Sequence of chain 1.B:
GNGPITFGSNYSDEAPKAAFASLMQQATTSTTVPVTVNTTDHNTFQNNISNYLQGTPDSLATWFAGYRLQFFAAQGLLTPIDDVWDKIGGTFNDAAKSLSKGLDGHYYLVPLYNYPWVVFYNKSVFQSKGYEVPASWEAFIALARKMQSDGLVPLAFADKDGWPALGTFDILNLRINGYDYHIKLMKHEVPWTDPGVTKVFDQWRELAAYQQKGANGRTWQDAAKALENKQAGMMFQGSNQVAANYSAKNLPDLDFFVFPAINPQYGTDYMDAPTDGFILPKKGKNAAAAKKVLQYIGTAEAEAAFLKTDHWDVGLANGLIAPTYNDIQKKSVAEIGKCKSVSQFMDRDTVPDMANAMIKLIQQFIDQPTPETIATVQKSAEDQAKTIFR

Binding-site contacts:
Ligand atom O4 contacts residue ARG93 of chain 1.B at 3.2 Å (salt-bridge).
Ligand atom C3 contacts residue ASP372 of chain 1.B at 3.5 Å.
Ligand atom C6 contacts residue TRP142 of chain 1.B at 3.7 Å (hydrophobic).
Ligand atom C2 contacts residue HIS67 of chain 1.B at 3.6 Å.
Ligand atom O5 contacts residue TYR140 of chain 1.B at 3.1 Å (h-bond).
Ligand atom C3 contacts residue TRP188 of chain 1.B at 3.6 Å (hydrophobic).
Ligand atom O4 contacts residue ARG373 of chain 1.B at 2.8 Å (salt-bridge).
Ligand atom C4 contacts residue ASP372 of chain 1.B at 3.5 Å.
Ligand atom O2 contacts residue HIS67 of chain 1.B at 2.6 Å (h-bond).
Ligand atom O1 contacts residue TYR140 of chain 1.B at 3.9 Å.
Ligand atom C4 contacts residue TRP188 of chain 1.B at 4.0 Å (hydrophobic).
Ligand atom O3 contacts residue TRP188 of chain 1.B at 4.0 Å.
Ligand atom O1 contacts residue PHE89 of chain 1.B at 3.8 Å.
Ligand atom O6 contacts residue GLN266 of chain 1.B at 3.3 Å (h-bond).
Ligand atom O5 contacts residue ARG373 of chain 1.B at 3.0 Å (salt-bridge).
Ligand atom C5 contacts residue TYR140 of chain 1.B at 3.9 Å (hydrophobic).
Ligand atom O6 contacts residue TRP142 of chain 1.B at 2.7 Å (h-bond).
Ligand atom C6 contacts residue TYR140 of chain 1.B at 3.5 Å (hydrophobic).
Ligand atom O3 contacts residue ASP372 of chain 1.B at 2.6 Å (salt-bridge).
Ligand atom O1 contacts residue ARG373 of chain 1.B at 3.5 Å (salt-bridge).
Ligand atom C6 contacts residue ARG373 of chain 1.B at 3.9 Å.
Ligand atom C1 contacts residue ARG373 of chain 1.B at 3.8 Å.
Ligand atom C3 contacts residue ARG93 of chain 1.B at 3.6 Å.
Ligand atom C2 contacts residue PHE89 of chain 1.B at 4.0 Å (hydrophobic).
Ligand atom O2 contacts residue GLN71 of chain 1.B at 2.7 Å (h-bond).
Ligand atom C4 contacts residue ARG93 of chain 1.B at 4.0 Å.
Ligand atom O4 contacts residue PHE370 of chain 1.B at 3.7 Å.
Ligand atom O3 contacts residue ARG93 of chain 1.B at 2.6 Å (salt-bridge).
Ligand atom C4 contacts residue PHE370 of chain 1.B at 3.7 Å (hydrophobic).
Ligand atom O4 contacts residue ASP372 of chain 1.B at 2.7 Å (salt-bridge).
Ligand atom O3 contacts residue GLN71 of chain 1.B at 3.3 Å (h-bond).
Ligand atom O6 contacts residue PRO299 of chain 1.B at 3.6 Å.
Ligand atom O2 contacts residue ASN68 of chain 1.B at 3.8 Å.
Ligand atom C6 contacts residue PHE370 of chain 1.B at 3.6 Å (hydrophobic).
Ligand atom C2 contacts residue GLN71 of chain 1.B at 3.5 Å.
Ligand atom O1 contacts residue HIS67 of chain 1.B at 3.2 Å (h-bond).
Ligand atom C1 contacts residue HIS67 of chain 1.B at 3.7 Å.
Ligand atom C5 contacts residue TRP188 of chain 1.B at 3.9 Å (hydrophobic).
Ligand atom O6 contacts residue TYR140 of chain 1.B at 2.7 Å (h-bond).
Ligand atom C2 contacts residue ARG93 of chain 1.B at 3.8 Å.

This small molecule binds to this protein.
Small molecule (SMILES): OC[C@H]1O[C@@H](O)[C@H](O)[C@@H](O)[C@H]1O